A protein and the small-molecule ligand that binds it are described below.
Small molecule (SMILES): CC(=O)N[C@H]1[C@H](O[C@H]2[C@H](O)[C@@H](NC(C)=O)CO[C@@H]2CO)O[C@H](CO)[C@@H](O)[C@@H]1O

Sequence of chain 1.A:
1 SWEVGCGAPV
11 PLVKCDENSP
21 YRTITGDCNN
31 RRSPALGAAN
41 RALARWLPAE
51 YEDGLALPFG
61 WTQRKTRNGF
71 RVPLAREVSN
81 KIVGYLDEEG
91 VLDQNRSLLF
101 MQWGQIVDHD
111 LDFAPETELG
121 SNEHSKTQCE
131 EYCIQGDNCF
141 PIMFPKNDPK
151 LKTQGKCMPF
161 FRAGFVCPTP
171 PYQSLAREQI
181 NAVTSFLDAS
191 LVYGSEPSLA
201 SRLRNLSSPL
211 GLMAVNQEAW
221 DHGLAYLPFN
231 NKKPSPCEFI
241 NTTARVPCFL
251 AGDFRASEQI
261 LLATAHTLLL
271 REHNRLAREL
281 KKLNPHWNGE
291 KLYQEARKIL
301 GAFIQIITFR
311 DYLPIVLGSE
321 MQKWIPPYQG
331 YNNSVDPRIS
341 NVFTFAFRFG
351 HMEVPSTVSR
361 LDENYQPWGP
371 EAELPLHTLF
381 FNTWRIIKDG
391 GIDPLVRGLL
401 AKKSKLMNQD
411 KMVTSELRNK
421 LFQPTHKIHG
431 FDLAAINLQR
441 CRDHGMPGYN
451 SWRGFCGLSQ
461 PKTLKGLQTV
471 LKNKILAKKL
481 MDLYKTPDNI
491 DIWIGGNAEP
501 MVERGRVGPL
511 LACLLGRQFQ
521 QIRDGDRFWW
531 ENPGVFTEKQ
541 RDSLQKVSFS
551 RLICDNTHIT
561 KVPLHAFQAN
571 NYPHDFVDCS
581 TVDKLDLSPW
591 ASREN

Binding-site contacts:
Ligand atom O5 contacts residue ASN205 of chain 1.A at 2.4 Å (h-bond).
Ligand atom O6 contacts residue GLN217 of chain 1.A at 3.6 Å.
Ligand atom O7 contacts residue ASN205 of chain 1.A at 3.4 Å (h-bond).
Ligand atom C8 contacts residue ALA214 of chain 1.A at 4.4 Å (hydrophobic).
Ligand atom N2 contacts residue ASN205 of chain 1.A at 2.9 Å (h-bond).
Ligand atom C1 contacts residue SER208 of chain 1.A at 3.8 Å.
Ligand atom C4 contacts residue ASN205 of chain 1.A at 4.2 Å.
Ligand atom O7 contacts residue ALA214 of chain 1.A at 3.7 Å.
Ligand atom C2 contacts residue ASN205 of chain 1.A at 2.4 Å.
Ligand atom C8 contacts residue VAL215 of chain 1.A at 4.2 Å (hydrophobic).
Ligand atom N2 contacts residue GLN217 of chain 1.A at 3.4 Å (h-bond).
Ligand atom C8 contacts residue GLN217 of chain 1.A at 3.9 Å.
Ligand atom O6 contacts residue SER208 of chain 1.A at 4.1 Å.
Ligand atom O7 contacts residue GLN217 of chain 1.A at 3.2 Å (h-bond).
Ligand atom O5 contacts residue SER208 of chain 1.A at 3.2 Å (h-bond).
Ligand atom C7 contacts residue GLN217 of chain 1.A at 3.2 Å.
Ligand atom C3 contacts residue ASN205 of chain 1.A at 3.8 Å.
Ligand atom C1 contacts residue ASN205 of chain 1.A at 1.4 Å.
Ligand atom C5 contacts residue ASN205 of chain 1.A at 3.6 Å.
Ligand atom C5 contacts residue SER208 of chain 1.A at 3.9 Å.
Ligand atom O7 contacts residue VAL215 of chain 1.A at 3.0 Å (h-bond).
Ligand atom C7 contacts residue ALA214 of chain 1.A at 4.4 Å (hydrophobic).
Ligand atom C6 contacts residue TRP220 of chain 1.A at 3.8 Å (hydrophobic).
Ligand atom C3 contacts residue GLN217 of chain 1.A at 3.9 Å.
Ligand atom O6 contacts residue LEU212 of chain 1.A at 3.8 Å.
Ligand atom C2 contacts residue GLN217 of chain 1.A at 3.9 Å.
Ligand atom C8 contacts residue ASN205 of chain 1.A at 4.2 Å.
Ligand atom O5 contacts residue LEU212 of chain 1.A at 4.3 Å.
Ligand atom O3 contacts residue GLN217 of chain 1.A at 3.0 Å (h-bond).
Ligand atom C6 contacts residue SER208 of chain 1.A at 3.8 Å.
Ligand atom C7 contacts residue ASN205 of chain 1.A at 3.2 Å.
Ligand atom C6 contacts residue GLN217 of chain 1.A at 4.4 Å.
Ligand atom C7 contacts residue VAL215 of chain 1.A at 4.1 Å (hydrophobic).
Ligand atom C6 contacts residue LEU210 of chain 1.A at 4.2 Å (hydrophobic).
Ligand atom O6 contacts residue LEU210 of chain 1.A at 3.5 Å.
Ligand atom O6 contacts residue TRP220 of chain 1.A at 4.5 Å.